A protein and the small-molecule ligand that binds it are described below.
Small molecule (SMILES): [H]/N=C/NCCSC1=C(C(=O)O)N[C@@H]([C@H](C(=O)O)[C@@H](C)O)C1

Sequence of chain 1.D:
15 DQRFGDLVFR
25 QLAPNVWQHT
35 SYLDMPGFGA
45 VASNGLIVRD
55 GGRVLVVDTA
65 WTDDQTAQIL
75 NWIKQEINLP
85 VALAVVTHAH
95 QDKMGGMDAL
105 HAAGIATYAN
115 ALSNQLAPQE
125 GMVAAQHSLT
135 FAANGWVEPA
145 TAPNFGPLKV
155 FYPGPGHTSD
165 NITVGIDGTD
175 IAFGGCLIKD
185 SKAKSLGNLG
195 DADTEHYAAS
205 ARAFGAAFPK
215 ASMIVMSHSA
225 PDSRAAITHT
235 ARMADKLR

Binding-site contacts:
Ligand atom O32 contacts residue GLY191 of chain 1.D at 3.7 Å.
Ligand atom N4 contacts residue ASP96 of chain 1.D at 3.1 Å (salt-bridge).
Ligand atom O62 contacts residue GLN95 of chain 1.D at 3.7 Å.
Ligand atom N24 contacts residue PHE42 of chain 1.D at 3.7 Å.
Ligand atom N4 contacts residue HIS222 of chain 1.D at 3.0 Å (h-bond).
Ligand atom O71 contacts residue HIS92 of chain 1.D at 3.8 Å.
Ligand atom C3 contacts residue ZN1 of chain 1.X at 2.7 Å.
Ligand atom O71 contacts residue ZN1 of chain 1.W at 2.0 Å.
Ligand atom O31 contacts residue HIS161 of chain 1.D at 3.8 Å.
Ligand atom O72 contacts residue HIS94 of chain 1.D at 3.3 Å (h-bond).
Ligand atom C31 contacts residue ZN1 of chain 1.X at 3.0 Å.
Ligand atom O72 contacts residue HIS161 of chain 1.D at 3.5 Å.
Ligand atom O32 contacts residue LYS183 of chain 1.D at 3.6 Å.
Ligand atom C7 contacts residue ASN192 of chain 1.D at 3.7 Å.
Ligand atom O31 contacts residue ZN1 of chain 1.X at 2.5 Å.
Ligand atom O31 contacts residue CYS180 of chain 1.D at 3.4 Å.
Ligand atom O71 contacts residue ZN1 of chain 1.X at 3.3 Å.
Ligand atom C62 contacts residue TRP65 of chain 1.D at 3.5 Å (hydrophobic).
Ligand atom N26 contacts residue LYS188 of chain 1.D at 2.9 Å (salt-bridge).
Ligand atom C7 contacts residue HIS94 of chain 1.D at 3.3 Å.
Ligand atom C5 contacts residue ASP96 of chain 1.D at 3.4 Å.
Ligand atom C7 contacts residue ZN1 of chain 1.W at 2.8 Å.
Ligand atom O71 contacts residue HIS161 of chain 1.D at 3.5 Å (h-bond).
Ligand atom N4 contacts residue ZN1 of chain 1.X at 2.0 Å.
Ligand atom C2 contacts residue ZN1 of chain 1.X at 3.8 Å.
Ligand atom C3 contacts residue HIS222 of chain 1.D at 3.1 Å.
Ligand atom O62 contacts residue ASP96 of chain 1.D at 2.8 Å (salt-bridge).
Ligand atom C31 contacts residue HIS222 of chain 1.D at 3.2 Å.
Ligand atom O32 contacts residue ASN192 of chain 1.D at 3.1 Å (h-bond).
Ligand atom C2 contacts residue HIS222 of chain 1.D at 3.8 Å.
Ligand atom C25 contacts residue PHE42 of chain 1.D at 3.5 Å (hydrophobic).
Ligand atom O31 contacts residue HIS222 of chain 1.D at 2.8 Å (h-bond).
Ligand atom O72 contacts residue ZN1 of chain 1.W at 3.0 Å.
Ligand atom C5 contacts residue ZN1 of chain 1.X at 3.2 Å.
Ligand atom C7 contacts residue ZN1 of chain 1.X at 3.8 Å.
Ligand atom O62 contacts residue HIS94 of chain 1.D at 3.5 Å.
Ligand atom O72 contacts residue ASN192 of chain 1.D at 2.6 Å (h-bond).
Ligand atom O31 contacts residue LYS183 of chain 1.D at 3.3 Å (salt-bridge).
Ligand atom O71 contacts residue ASP96 of chain 1.D at 3.4 Å (salt-bridge).
Ligand atom O71 contacts residue HIS94 of chain 1.D at 2.9 Å (h-bond).